A small-molecule ligand and the protein it binds are described below.
Small molecule (SMILES): CC(=O)N[C@@H]1[C@@H](O)[C@H](O)[C@@H](CO)O[C@H]1O

Sequence of chain 1.B:
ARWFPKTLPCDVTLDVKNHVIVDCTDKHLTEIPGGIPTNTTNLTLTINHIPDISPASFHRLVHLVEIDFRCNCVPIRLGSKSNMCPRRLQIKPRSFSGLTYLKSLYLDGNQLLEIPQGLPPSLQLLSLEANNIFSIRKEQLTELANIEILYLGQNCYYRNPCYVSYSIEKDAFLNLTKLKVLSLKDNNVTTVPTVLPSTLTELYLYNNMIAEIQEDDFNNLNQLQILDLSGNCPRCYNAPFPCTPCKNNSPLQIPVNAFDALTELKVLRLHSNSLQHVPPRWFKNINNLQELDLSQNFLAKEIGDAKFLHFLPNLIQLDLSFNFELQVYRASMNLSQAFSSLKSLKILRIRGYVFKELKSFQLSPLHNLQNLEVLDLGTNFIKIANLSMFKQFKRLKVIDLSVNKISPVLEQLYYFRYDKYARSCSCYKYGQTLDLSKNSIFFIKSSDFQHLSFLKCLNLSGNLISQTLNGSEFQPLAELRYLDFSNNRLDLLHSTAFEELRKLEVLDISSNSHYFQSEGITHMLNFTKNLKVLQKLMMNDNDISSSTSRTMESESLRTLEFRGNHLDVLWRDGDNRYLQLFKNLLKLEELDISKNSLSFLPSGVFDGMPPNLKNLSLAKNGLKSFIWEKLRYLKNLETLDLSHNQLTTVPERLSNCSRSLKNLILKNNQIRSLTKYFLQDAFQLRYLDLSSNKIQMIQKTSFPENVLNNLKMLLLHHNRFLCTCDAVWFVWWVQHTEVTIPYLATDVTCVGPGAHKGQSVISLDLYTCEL

Binding-site contacts:
Ligand atom C7 contacts residue SER537 of chain 1.B at 3.4 Å.
Ligand atom N2 contacts residue SER537 of chain 1.B at 3.1 Å (h-bond).
Ligand atom C1 contacts residue SER537 of chain 1.B at 4.3 Å.
Ligand atom C1 contacts residue MET566 of chain 1.B at 3.5 Å (hydrophobic).
Ligand atom C8 contacts residue SER537 of chain 1.B at 3.2 Å.
Ligand atom O5 contacts residue ASN568 of chain 1.B at 2.3 Å (h-bond).
Ligand atom O4 contacts residue MET566 of chain 1.B at 4.0 Å.
Ligand atom C4 contacts residue ASN568 of chain 1.B at 4.2 Å.
Ligand atom C3 contacts residue SER537 of chain 1.B at 4.5 Å.
Ligand atom O5 contacts residue SER591 of chain 1.B at 4.2 Å.
Ligand atom O7 contacts residue SER537 of chain 1.B at 4.4 Å.
Ligand atom N2 contacts residue ASN568 of chain 1.B at 3.2 Å (h-bond).
Ligand atom C5 contacts residue ASN568 of chain 1.B at 3.5 Å.
Ligand atom O5 contacts residue MET566 of chain 1.B at 3.0 Å.
Ligand atom C4 contacts residue MET566 of chain 1.B at 4.2 Å (hydrophobic).
Ligand atom C2 contacts residue SER537 of chain 1.B at 4.1 Å.
Ligand atom C3 contacts residue MET566 of chain 1.B at 4.1 Å (hydrophobic).
Ligand atom C6 contacts residue ASN568 of chain 1.B at 3.8 Å.
Ligand atom C5 contacts residue MET566 of chain 1.B at 3.8 Å (hydrophobic).
Ligand atom C2 contacts residue MET566 of chain 1.B at 4.5 Å (hydrophobic).
Ligand atom C7 contacts residue ASN568 of chain 1.B at 3.3 Å.
Ligand atom O7 contacts residue ASN568 of chain 1.B at 2.9 Å (h-bond).
Ligand atom C2 contacts residue ASN568 of chain 1.B at 2.7 Å.
Ligand atom O6 contacts residue ASN568 of chain 1.B at 3.8 Å.
Ligand atom O6 contacts residue SER591 of chain 1.B at 4.3 Å.
Ligand atom C8 contacts residue ASN572 of chain 1.B at 4.0 Å.
Ligand atom C3 contacts residue ASN568 of chain 1.B at 3.8 Å.
Ligand atom O7 contacts residue LYS571 of chain 1.B at 4.2 Å.
Ligand atom C1 contacts residue ASN568 of chain 1.B at 1.4 Å.